This protein binds this small molecule.
Small molecule (SMILES): CC(=O)N[C@H]1[C@H](O[C@H]2[C@H](O)[C@@H](NC(C)=O)CO[C@@H]2CO)O[C@H](CO)[C@@H](O)[C@@H]1O

Sequence of chain 1.C:
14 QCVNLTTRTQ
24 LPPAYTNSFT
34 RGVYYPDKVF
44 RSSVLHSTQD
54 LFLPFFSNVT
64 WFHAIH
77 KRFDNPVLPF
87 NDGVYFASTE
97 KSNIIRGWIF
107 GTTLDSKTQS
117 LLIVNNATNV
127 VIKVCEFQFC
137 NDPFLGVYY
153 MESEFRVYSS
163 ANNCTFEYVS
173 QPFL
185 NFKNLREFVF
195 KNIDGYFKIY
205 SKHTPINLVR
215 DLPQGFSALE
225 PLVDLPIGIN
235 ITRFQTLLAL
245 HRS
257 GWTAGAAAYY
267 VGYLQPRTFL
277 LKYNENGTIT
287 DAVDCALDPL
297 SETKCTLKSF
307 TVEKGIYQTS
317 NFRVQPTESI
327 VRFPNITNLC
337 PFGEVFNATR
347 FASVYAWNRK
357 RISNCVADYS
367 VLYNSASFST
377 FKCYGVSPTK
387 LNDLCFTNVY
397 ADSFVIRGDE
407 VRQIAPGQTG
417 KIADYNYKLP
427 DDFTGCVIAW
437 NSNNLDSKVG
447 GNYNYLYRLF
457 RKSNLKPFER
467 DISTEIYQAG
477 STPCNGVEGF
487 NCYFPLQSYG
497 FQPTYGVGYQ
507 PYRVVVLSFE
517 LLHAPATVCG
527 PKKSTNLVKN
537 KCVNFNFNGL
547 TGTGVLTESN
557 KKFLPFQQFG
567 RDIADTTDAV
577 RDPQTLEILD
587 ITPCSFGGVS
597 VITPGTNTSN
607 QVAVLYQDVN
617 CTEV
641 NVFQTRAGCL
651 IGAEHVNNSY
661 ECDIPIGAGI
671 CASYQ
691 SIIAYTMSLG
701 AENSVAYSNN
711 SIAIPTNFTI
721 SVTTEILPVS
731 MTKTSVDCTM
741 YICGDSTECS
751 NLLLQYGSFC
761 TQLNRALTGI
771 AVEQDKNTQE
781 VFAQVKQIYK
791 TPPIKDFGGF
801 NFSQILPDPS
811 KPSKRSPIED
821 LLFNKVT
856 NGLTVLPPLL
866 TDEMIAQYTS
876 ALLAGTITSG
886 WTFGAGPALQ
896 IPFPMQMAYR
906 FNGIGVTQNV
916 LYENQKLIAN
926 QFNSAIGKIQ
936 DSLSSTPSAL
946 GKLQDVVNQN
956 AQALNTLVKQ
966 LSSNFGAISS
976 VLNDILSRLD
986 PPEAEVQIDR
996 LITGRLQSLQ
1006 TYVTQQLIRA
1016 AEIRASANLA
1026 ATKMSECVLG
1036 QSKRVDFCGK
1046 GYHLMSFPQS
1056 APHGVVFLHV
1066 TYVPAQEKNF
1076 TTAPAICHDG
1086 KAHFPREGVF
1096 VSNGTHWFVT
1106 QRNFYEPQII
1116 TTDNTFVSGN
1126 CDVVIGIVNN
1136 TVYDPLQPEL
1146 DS

Binding-site contacts:
Ligand atom C8 contacts residue GLU1072 of chain 1.C at 3.4 Å.
Ligand atom O7 contacts residue SER704 of chain 1.C at 4.2 Å.
Ligand atom C8 contacts residue LYS1073 of chain 1.C at 4.2 Å.
Ligand atom C4 contacts residue ALA706 of chain 1.C at 4.2 Å (hydrophobic).
Ligand atom O4 contacts residue ALA706 of chain 1.C at 3.7 Å.
Ligand atom O7 contacts residue ALA706 of chain 1.C at 3.5 Å.
Ligand atom O7 contacts residue ASN1074 of chain 1.C at 3.8 Å.
Ligand atom C8 contacts residue ASN1074 of chain 1.C at 4.2 Å.
Ligand atom N2 contacts residue ASN1074 of chain 1.C at 2.9 Å (h-bond).
Ligand atom C7 contacts residue ALA706 of chain 1.C at 3.9 Å (hydrophobic).
Ligand atom C8 contacts residue ALA706 of chain 1.C at 4.3 Å (hydrophobic).
Ligand atom C6 contacts residue ALA706 of chain 1.C at 4.4 Å (hydrophobic).
Ligand atom C3 contacts residue ALA706 of chain 1.C at 4.4 Å (hydrophobic).
Ligand atom C5 contacts residue ASN1074 of chain 1.C at 3.6 Å.
Ligand atom C1 contacts residue GLN895 of chain 1.A at 4.2 Å.
Ligand atom C1 contacts residue ASN1074 of chain 1.C at 1.4 Å.
Ligand atom O5 contacts residue ASN1074 of chain 1.C at 2.3 Å (h-bond).
Ligand atom C4 contacts residue ASN1074 of chain 1.C at 4.2 Å.
Ligand atom C7 contacts residue ASN1074 of chain 1.C at 3.6 Å.
Ligand atom C5 contacts residue ALA706 of chain 1.C at 3.7 Å (hydrophobic).
Ligand atom C3 contacts residue ASN1074 of chain 1.C at 3.8 Å.
Ligand atom C2 contacts residue ASN1074 of chain 1.C at 2.5 Å.

Sequence of chain 1.A:
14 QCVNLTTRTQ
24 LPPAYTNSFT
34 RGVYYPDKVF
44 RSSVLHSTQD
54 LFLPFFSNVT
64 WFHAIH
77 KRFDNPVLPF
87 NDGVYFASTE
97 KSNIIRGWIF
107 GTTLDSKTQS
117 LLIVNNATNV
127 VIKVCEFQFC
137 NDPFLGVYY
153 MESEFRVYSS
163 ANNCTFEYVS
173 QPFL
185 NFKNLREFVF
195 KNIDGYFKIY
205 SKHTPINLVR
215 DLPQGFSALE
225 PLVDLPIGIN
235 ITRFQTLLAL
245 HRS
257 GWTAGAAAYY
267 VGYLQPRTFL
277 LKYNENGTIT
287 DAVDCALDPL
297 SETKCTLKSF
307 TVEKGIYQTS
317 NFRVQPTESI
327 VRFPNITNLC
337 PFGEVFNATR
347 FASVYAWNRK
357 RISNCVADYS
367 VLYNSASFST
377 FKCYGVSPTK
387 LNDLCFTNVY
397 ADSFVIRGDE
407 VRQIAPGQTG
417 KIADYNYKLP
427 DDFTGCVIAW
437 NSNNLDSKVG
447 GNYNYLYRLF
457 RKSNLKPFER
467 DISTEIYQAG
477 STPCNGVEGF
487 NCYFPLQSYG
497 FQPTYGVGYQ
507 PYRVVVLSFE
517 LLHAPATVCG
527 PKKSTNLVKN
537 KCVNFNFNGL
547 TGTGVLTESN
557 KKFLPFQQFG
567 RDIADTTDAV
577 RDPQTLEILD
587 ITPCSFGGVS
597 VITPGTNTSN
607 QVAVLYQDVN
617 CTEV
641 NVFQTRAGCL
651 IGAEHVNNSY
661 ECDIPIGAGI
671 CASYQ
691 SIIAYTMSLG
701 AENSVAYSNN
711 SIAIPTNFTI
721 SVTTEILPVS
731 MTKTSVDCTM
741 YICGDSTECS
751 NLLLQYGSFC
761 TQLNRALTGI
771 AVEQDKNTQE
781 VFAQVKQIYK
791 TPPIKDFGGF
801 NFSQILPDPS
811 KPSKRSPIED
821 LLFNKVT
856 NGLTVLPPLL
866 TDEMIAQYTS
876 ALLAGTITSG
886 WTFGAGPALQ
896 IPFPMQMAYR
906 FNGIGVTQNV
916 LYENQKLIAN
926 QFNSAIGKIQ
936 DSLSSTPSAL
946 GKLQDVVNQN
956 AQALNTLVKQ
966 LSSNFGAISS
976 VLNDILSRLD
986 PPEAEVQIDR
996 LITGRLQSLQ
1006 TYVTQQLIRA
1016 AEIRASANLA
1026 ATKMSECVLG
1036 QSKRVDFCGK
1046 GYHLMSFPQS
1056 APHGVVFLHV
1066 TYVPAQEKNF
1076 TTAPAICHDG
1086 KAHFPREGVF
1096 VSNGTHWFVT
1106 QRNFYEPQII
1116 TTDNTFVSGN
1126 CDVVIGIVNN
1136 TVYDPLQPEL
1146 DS